Binding-site contacts:
Ligand atom O1 contacts residue GLU89 of chain 3.A at 2.4 Å (salt-bridge).
Ligand atom O2 contacts residue GLU89 of chain 3.A at 3.2 Å (salt-bridge).
Ligand atom C5 contacts residue ASP86 of chain 3.A at 3.5 Å.
Ligand atom C1 contacts residue ARG422 of chain 3.B at 4.2 Å.
Ligand atom O3 contacts residue THR62 of chain 3.B at 3.3 Å (h-bond).
Ligand atom C5 contacts residue ASN83 of chain 3.A at 4.1 Å.
Ligand atom O2 contacts residue ARG422 of chain 3.B at 3.9 Å.
Ligand atom O4 contacts residue GLU89 of chain 3.A at 4.4 Å.
Ligand atom O3 contacts residue PHE63 of chain 3.B at 2.9 Å (h-bond).
Ligand atom C5 contacts residue SER318 of chain 3.A at 4.4 Å.
Ligand atom O2 contacts residue ALA61 of chain 3.B at 4.2 Å.
Ligand atom C4 contacts residue PHE317 of chain 3.A at 4.2 Å (hydrophobic).
Ligand atom C1 contacts residue GLU89 of chain 3.A at 3.3 Å.
Ligand atom C4 contacts residue SER318 of chain 3.A at 4.4 Å.
Ligand atom O1 contacts residue ALA61 of chain 3.B at 3.8 Å.
Ligand atom O4 contacts residue ASP86 of chain 3.A at 2.5 Å (salt-bridge).
Ligand atom C1 contacts residue THR62 of chain 3.B at 4.4 Å.
Ligand atom O4 contacts residue PHE63 of chain 3.B at 4.2 Å.
Ligand atom O3 contacts residue CYS64 of chain 3.B at 3.8 Å.
Ligand atom C5 contacts residue CYS64 of chain 3.B at 4.0 Å (hydrophobic).
Ligand atom C2 contacts residue ARG422 of chain 3.B at 4.2 Å.
Ligand atom O4 contacts residue CYS64 of chain 3.B at 3.9 Å.
Ligand atom O1 contacts residue THR62 of chain 3.B at 3.7 Å.
Ligand atom C1 contacts residue ALA61 of chain 3.B at 3.8 Å (hydrophobic).
Ligand atom O4 contacts residue THR62 of chain 3.B at 2.7 Å (h-bond).
Ligand atom O4 contacts residue SER318 of chain 3.A at 4.3 Å.
Ligand atom C2 contacts residue PHE63 of chain 3.B at 3.8 Å (hydrophobic).
Ligand atom C2 contacts residue ALA61 of chain 3.B at 4.1 Å (hydrophobic).
Ligand atom C5 contacts residue THR62 of chain 3.B at 3.4 Å.
Ligand atom C4 contacts residue ASP86 of chain 3.A at 3.5 Å.
Ligand atom O4 contacts residue ASN83 of chain 3.A at 3.2 Å (h-bond).
Ligand atom C1 contacts residue ASP86 of chain 3.A at 4.4 Å.
Ligand atom C5 contacts residue PHE63 of chain 3.B at 3.9 Å (hydrophobic).
Ligand atom O1 contacts residue ASP86 of chain 3.A at 3.7 Å.

Sequence of chain 3.B:
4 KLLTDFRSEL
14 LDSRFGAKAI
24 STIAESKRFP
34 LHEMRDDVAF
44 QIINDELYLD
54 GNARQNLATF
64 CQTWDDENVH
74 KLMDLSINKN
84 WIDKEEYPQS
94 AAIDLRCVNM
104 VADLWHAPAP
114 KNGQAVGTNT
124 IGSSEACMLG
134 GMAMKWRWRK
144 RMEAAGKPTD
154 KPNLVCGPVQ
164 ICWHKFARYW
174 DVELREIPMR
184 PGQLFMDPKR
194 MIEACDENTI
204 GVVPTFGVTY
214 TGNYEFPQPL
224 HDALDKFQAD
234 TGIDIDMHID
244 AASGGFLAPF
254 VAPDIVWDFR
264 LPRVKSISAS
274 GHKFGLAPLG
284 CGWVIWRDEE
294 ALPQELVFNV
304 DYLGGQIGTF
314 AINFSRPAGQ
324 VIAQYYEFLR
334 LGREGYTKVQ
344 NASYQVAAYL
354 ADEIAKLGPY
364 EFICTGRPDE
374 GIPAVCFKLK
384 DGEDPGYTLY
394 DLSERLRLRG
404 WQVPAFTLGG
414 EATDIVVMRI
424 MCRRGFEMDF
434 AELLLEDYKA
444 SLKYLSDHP

Sequence of chain 3.A:
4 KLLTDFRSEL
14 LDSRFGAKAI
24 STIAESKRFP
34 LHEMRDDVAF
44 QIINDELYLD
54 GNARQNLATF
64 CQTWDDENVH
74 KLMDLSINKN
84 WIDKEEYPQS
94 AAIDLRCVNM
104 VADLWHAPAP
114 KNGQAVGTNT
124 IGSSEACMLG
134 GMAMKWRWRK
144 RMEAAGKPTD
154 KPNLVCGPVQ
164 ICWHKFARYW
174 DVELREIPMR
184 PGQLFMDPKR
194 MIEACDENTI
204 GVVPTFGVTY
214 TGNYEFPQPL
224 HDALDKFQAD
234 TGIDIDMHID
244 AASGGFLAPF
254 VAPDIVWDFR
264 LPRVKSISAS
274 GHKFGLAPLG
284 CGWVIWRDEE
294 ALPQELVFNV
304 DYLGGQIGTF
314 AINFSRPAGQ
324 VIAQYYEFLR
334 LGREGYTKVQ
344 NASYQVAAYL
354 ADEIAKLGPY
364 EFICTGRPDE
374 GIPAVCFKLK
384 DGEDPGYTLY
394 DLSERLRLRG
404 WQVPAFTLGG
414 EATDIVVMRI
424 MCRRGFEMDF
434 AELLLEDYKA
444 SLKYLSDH

The protein below binds the small molecule below.
Small molecule (SMILES): O=C(O)CCCC(=O)O